A small-molecule ligand and the protein it binds are described below.
Small molecule (SMILES): CC(=O)N[C@@H]1[C@@H](O)[C@H](O)[C@@H](CO)O[C@H]1O

Binding-site contacts:
Ligand atom C8 contacts residue ASN252 of chain 1.B at 4.1 Å.
Ligand atom C1 contacts residue ARG255 of chain 1.B at 4.2 Å.
Ligand atom C7 contacts residue LEU78 of chain 1.B at 4.4 Å (hydrophobic).
Ligand atom C8 contacts residue MET360 of chain 1.B at 3.2 Å (hydrophobic).
Ligand atom O6 contacts residue ARG255 of chain 1.B at 2.9 Å (salt-bridge).
Ligand atom C2 contacts residue LEU78 of chain 1.B at 4.3 Å (hydrophobic).
Ligand atom C6 contacts residue ARG255 of chain 1.B at 3.9 Å.
Ligand atom C2 contacts residue ASN252 of chain 1.B at 2.4 Å.
Ligand atom O7 contacts residue ASN252 of chain 1.B at 3.6 Å.
Ligand atom C7 contacts residue ASN252 of chain 1.B at 3.3 Å.
Ligand atom O5 contacts residue ASN252 of chain 1.B at 2.4 Å (h-bond).
Ligand atom O7 contacts residue ASN81 of chain 1.B at 3.4 Å (h-bond).
Ligand atom C3 contacts residue ASN252 of chain 1.B at 3.8 Å.
Ligand atom O5 contacts residue SER254 of chain 1.B at 4.0 Å.
Ligand atom C1 contacts residue ASN252 of chain 1.B at 1.5 Å.
Ligand atom C6 contacts residue ASN9 of chain 1.B at 3.8 Å.
Ligand atom C6 contacts residue SER254 of chain 1.B at 4.2 Å.
Ligand atom O6 contacts residue ASN9 of chain 1.B at 3.6 Å.
Ligand atom C7 contacts residue MET360 of chain 1.B at 4.2 Å (hydrophobic).
Ligand atom O3 contacts residue LEU78 of chain 1.B at 3.8 Å.
Ligand atom C4 contacts residue ASN252 of chain 1.B at 4.2 Å.
Ligand atom C5 contacts residue ASN252 of chain 1.B at 3.7 Å.
Ligand atom C1 contacts residue SER254 of chain 1.B at 4.4 Å.
Ligand atom C5 contacts residue ARG255 of chain 1.B at 4.2 Å.
Ligand atom O5 contacts residue ARG255 of chain 1.B at 3.2 Å.
Ligand atom C5 contacts residue SER254 of chain 1.B at 4.1 Å.
Ligand atom O7 contacts residue LEU78 of chain 1.B at 3.4 Å.
Ligand atom N2 contacts residue ASN252 of chain 1.B at 2.9 Å (h-bond).

Sequence of chain 1.B:
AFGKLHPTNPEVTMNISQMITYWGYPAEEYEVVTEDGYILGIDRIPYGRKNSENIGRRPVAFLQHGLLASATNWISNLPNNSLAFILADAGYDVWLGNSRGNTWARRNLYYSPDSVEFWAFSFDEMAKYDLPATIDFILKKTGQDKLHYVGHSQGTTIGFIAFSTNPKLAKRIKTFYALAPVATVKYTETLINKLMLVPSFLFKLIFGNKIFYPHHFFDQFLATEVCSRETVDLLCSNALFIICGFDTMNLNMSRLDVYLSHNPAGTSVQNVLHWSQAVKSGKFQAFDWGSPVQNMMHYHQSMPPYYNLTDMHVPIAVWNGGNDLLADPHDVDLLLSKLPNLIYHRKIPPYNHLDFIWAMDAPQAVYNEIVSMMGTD